Sequence of chain 1.V:
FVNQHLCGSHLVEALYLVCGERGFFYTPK

Sequence of chain 1.M:
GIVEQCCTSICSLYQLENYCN

Binding-site contacts:
Ligand atom C2 contacts residue LEU11 of chain 1.N at 4.1 Å (hydrophobic).
Ligand atom O1 contacts residue HIS5 of chain 1.P at 3.2 Å (h-bond).
Ligand atom O3 contacts residue ILE10 of chain 1.M at 3.4 Å.
Ligand atom C1 contacts residue LEU11 of chain 1.N at 4.2 Å (hydrophobic).
Ligand atom O1 contacts residue CYS11 of chain 1.M at 4.3 Å.
Ligand atom O3 contacts residue VAL2 of chain 1.P at 4.4 Å.
Ligand atom C1 contacts residue HIS5 of chain 1.P at 3.2 Å.
Ligand atom C4 contacts residue CYS6 of chain 1.M at 3.2 Å (hydrophobic).
Ligand atom C6 contacts residue HIS5 of chain 1.P at 3.7 Å.
Ligand atom C5 contacts residue LEU11 of chain 1.N at 3.5 Å (hydrophobic).
Ligand atom O3 contacts residue SER9 of chain 1.M at 3.6 Å (h-bond).
Ligand atom C5 contacts residue LEU6 of chain 1.P at 4.1 Å (hydrophobic).
Ligand atom C5 contacts residue HIS5 of chain 1.P at 4.0 Å.
Ligand atom C2 contacts residue CYS11 of chain 1.M at 3.5 Å (hydrophobic).
Ligand atom C4 contacts residue CYS7 of chain 1.N at 3.8 Å (hydrophobic).
Ligand atom C3 contacts residue CYS6 of chain 1.M at 3.2 Å (hydrophobic).
Ligand atom C4 contacts residue LEU11 of chain 1.N at 3.5 Å (hydrophobic).
Ligand atom C5 contacts residue HIS10 of chain 1.N at 4.0 Å.
Ligand atom C5 contacts residue CYS7 of chain 1.N at 4.0 Å (hydrophobic).
Ligand atom C1 contacts residue CYS11 of chain 1.M at 4.4 Å (hydrophobic).
Ligand atom O1 contacts residue LEU17 of chain 1.V at 3.6 Å.
Ligand atom C2 contacts residue ILE10 of chain 1.M at 4.3 Å (hydrophobic).
Ligand atom C1 contacts residue ALA14 of chain 1.N at 4.2 Å (hydrophobic).
Ligand atom C2 contacts residue HIS5 of chain 1.P at 3.6 Å.
Ligand atom O3 contacts residue LEU11 of chain 1.N at 4.4 Å.
Ligand atom C4 contacts residue HIS5 of chain 1.P at 4.2 Å.
Ligand atom C3 contacts residue LEU11 of chain 1.N at 3.8 Å (hydrophobic).
Ligand atom O3 contacts residue CYS11 of chain 1.M at 2.8 Å (h-bond).
Ligand atom O1 contacts residue LEU16 of chain 1.M at 3.7 Å.
Ligand atom C6 contacts residue LEU11 of chain 1.N at 3.9 Å (hydrophobic).
Ligand atom C3 contacts residue HIS5 of chain 1.P at 4.0 Å.
Ligand atom C6 contacts residue HIS10 of chain 1.N at 3.8 Å.
Ligand atom C1 contacts residue LEU16 of chain 1.M at 4.1 Å (hydrophobic).
Ligand atom O1 contacts residue ALA14 of chain 1.N at 3.4 Å.
Ligand atom C3 contacts residue CYS11 of chain 1.M at 3.9 Å (hydrophobic).
Ligand atom C4 contacts residue VAL2 of chain 1.P at 4.3 Å (hydrophobic).
Ligand atom C2 contacts residue LEU16 of chain 1.M at 4.2 Å (hydrophobic).
Ligand atom O3 contacts residue CYS6 of chain 1.M at 2.5 Å (h-bond).

This small molecule binds to this protein.
Small molecule (SMILES): Oc1cccc(O)c1

Sequence of chain 1.N:
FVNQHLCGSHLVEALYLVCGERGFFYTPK

Sequence of chain 1.P:
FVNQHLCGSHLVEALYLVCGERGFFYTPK